Binding-site contacts:
Ligand atom C20 contacts residue VAL240 of chain 1.B at 3.4 Å (hydrophobic).
Ligand atom C10 contacts residue MET275 of chain 1.B at 3.7 Å (hydrophobic).
Ligand atom C06 contacts residue VAL284 of chain 1.B at 3.6 Å (hydrophobic).
Ligand atom C10 contacts residue GLY287 of chain 1.B at 3.6 Å.
Ligand atom C08 contacts residue PRO274 of chain 1.B at 3.6 Å (hydrophobic).
Ligand atom C30 contacts residue PHE291 of chain 1.B at 3.4 Å (hydrophobic).
Ligand atom N18 contacts residue ILE254 of chain 1.B at 3.7 Å.
Ligand atom C05 contacts residue GLY287 of chain 1.B at 3.9 Å.
Ligand atom N18 contacts residue GLN288 of chain 1.B at 3.4 Å (h-bond).
Ligand atom N11 contacts residue GLY287 of chain 1.B at 3.4 Å.
Ligand atom C14 contacts residue TYR255 of chain 1.B at 3.8 Å (hydrophobic).
Ligand atom C07 contacts residue LYS280 of chain 1.B at 3.8 Å.
Ligand atom C07 contacts residue GLU283 of chain 1.B at 3.7 Å.
Ligand atom C15 contacts residue GLN288 of chain 1.B at 3.9 Å.
Ligand atom C29 contacts residue PHE291 of chain 1.B at 3.5 Å (hydrophobic).
Ligand atom C14 contacts residue GLN288 of chain 1.B at 3.8 Å.
Ligand atom C09 contacts residue MET275 of chain 1.B at 3.8 Å (hydrophobic).
Ligand atom C08 contacts residue GLU283 of chain 1.B at 3.7 Å.
Ligand atom N04 contacts residue TYR255 of chain 1.B at 2.8 Å (h-bond).
Ligand atom C20 contacts residue SER239 of chain 1.B at 3.3 Å.
Ligand atom C13 contacts residue GLN288 of chain 1.B at 3.9 Å.
Ligand atom C19 contacts residue ILE254 of chain 1.B at 3.8 Å (hydrophobic).
Ligand atom N04 contacts residue GLY287 of chain 1.B at 3.8 Å.
Ligand atom O16 contacts residue ILE254 of chain 1.B at 3.4 Å.
Ligand atom C02 contacts residue GLY287 of chain 1.B at 3.5 Å.
Ligand atom C14 contacts residue PHE258 of chain 1.B at 3.3 Å (hydrophobic).
Ligand atom C05 contacts residue TYR255 of chain 1.B at 3.7 Å (hydrophobic).
Ligand atom C17 contacts residue ILE254 of chain 1.B at 3.7 Å (hydrophobic).
Ligand atom C03 contacts residue GLY287 of chain 1.B at 3.6 Å.
Ligand atom C13 contacts residue PHE258 of chain 1.B at 3.9 Å (hydrophobic).
Ligand atom C19 contacts residue GLN288 of chain 1.B at 3.7 Å.
Ligand atom C22 contacts residue ILE254 of chain 1.B at 3.9 Å (hydrophobic).
Ligand atom C03 contacts residue TYR255 of chain 1.B at 3.8 Å (hydrophobic).
Ligand atom O01 contacts residue GLY287 of chain 1.B at 3.1 Å (h-bond).
Ligand atom C12 contacts residue TYR255 of chain 1.B at 3.9 Å (hydrophobic).
Ligand atom C07 contacts residue PRO274 of chain 1.B at 3.5 Å (hydrophobic).
Ligand atom C05 contacts residue MET275 of chain 1.B at 3.7 Å (hydrophobic).
Ligand atom C13 contacts residue MET275 of chain 1.B at 3.7 Å (hydrophobic).
Ligand atom C07 contacts residue VAL284 of chain 1.B at 3.9 Å (hydrophobic).
Ligand atom C13 contacts residue TYR255 of chain 1.B at 3.2 Å (hydrophobic).

The protein below binds the small molecule below.
Small molecule (SMILES): O=C(c1ccc(Oc2ncccc2C2CCOCC2)cc1)c1nc2ccccc2[nH]1

Sequence of chain 1.B:
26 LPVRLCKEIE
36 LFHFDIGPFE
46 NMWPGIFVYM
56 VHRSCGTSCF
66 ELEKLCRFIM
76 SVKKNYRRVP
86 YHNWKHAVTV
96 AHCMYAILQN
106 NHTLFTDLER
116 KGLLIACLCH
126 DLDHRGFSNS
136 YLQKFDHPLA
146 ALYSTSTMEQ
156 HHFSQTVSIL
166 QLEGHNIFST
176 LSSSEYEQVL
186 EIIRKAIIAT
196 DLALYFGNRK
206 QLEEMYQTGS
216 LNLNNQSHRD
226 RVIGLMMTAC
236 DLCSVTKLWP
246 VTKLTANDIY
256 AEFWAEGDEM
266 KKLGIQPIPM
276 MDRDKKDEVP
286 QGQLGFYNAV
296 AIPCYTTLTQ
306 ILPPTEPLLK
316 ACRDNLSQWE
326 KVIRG